This protein binds this small molecule.
Small molecule (SMILES): c1ccc2[nH]cnc2c1

Binding-site contacts:
Ligand atom N3 contacts residue THR190 of chain 1.B at 4.0 Å.
Ligand atom C7A contacts residue THR190 of chain 1.B at 3.4 Å.
Ligand atom N1 contacts residue GLY189 of chain 1.B at 3.7 Å.
Ligand atom C6 contacts residue LEU166 of chain 1.B at 3.6 Å (hydrophobic).
Ligand atom C5 contacts residue PHE306 of chain 1.B at 3.7 Å (hydrophobic).
Ligand atom C3A contacts residue THR190 of chain 1.B at 3.5 Å.
Ligand atom C6 contacts residue GLY232 of chain 1.B at 3.8 Å.
Ligand atom C3A contacts residue 0JO1 of chain 1.D at 4.2 Å.
Ligand atom C6 contacts residue PHE306 of chain 1.B at 3.7 Å (hydrophobic).
Ligand atom C4 contacts residue LEU166 of chain 1.B at 3.9 Å (hydrophobic).
Ligand atom C7 contacts residue GLY232 of chain 1.B at 3.8 Å.
Ligand atom N1 contacts residue LYS87 of chain 1.B at 3.1 Å (salt-bridge).
Ligand atom C4 contacts residue THR190 of chain 1.B at 3.5 Å.
Ligand atom N3 contacts residue GLY189 of chain 1.B at 3.8 Å.
Ligand atom C5 contacts residue CYS170 of chain 1.B at 4.2 Å (hydrophobic).
Ligand atom C7 contacts residue GLY303 of chain 1.B at 4.2 Å.
Ligand atom C2 contacts residue GLY189 of chain 1.B at 3.3 Å.
Ligand atom C6 contacts residue GLY233 of chain 1.B at 3.5 Å.
Ligand atom C2 contacts residue 0JO1 of chain 1.D at 3.5 Å.
Ligand atom C2 contacts residue HIS115 of chain 1.B at 4.2 Å.
Ligand atom C3A contacts residue GLU109 of chain 1.B at 3.6 Å.
Ligand atom C7 contacts residue 0JO1 of chain 1.D at 4.1 Å.
Ligand atom C2 contacts residue GLU109 of chain 1.B at 3.7 Å.
Ligand atom C2 contacts residue LYS87 of chain 1.B at 3.6 Å.
Ligand atom C6 contacts residue THR190 of chain 1.B at 3.8 Å.
Ligand atom C5 contacts residue THR190 of chain 1.B at 3.7 Å.
Ligand atom C2 contacts residue THR190 of chain 1.B at 4.0 Å.
Ligand atom C7A contacts residue 0JO1 of chain 1.D at 3.6 Å.
Ligand atom C4 contacts residue GLU109 of chain 1.B at 4.0 Å.
Ligand atom N1 contacts residue 0JO1 of chain 1.D at 3.1 Å.
Ligand atom C7 contacts residue THR190 of chain 1.B at 3.7 Å.
Ligand atom N1 contacts residue THR190 of chain 1.B at 3.6 Å.
Ligand atom C7 contacts residue LEU166 of chain 1.B at 3.7 Å (hydrophobic).
Ligand atom C7 contacts residue GLY233 of chain 1.B at 3.4 Å.
Ligand atom C5 contacts residue LEU166 of chain 1.B at 3.7 Å (hydrophobic).
Ligand atom C7A contacts residue LEU166 of chain 1.B at 3.9 Å (hydrophobic).
Ligand atom C4 contacts residue CYS170 of chain 1.B at 3.8 Å (hydrophobic).
Ligand atom C3A contacts residue LEU166 of chain 1.B at 4.0 Å (hydrophobic).
Ligand atom N3 contacts residue 0JO1 of chain 1.D at 4.2 Å.
Ligand atom N3 contacts residue GLU109 of chain 1.B at 2.7 Å (salt-bridge).

Sequence of chain 1.B:
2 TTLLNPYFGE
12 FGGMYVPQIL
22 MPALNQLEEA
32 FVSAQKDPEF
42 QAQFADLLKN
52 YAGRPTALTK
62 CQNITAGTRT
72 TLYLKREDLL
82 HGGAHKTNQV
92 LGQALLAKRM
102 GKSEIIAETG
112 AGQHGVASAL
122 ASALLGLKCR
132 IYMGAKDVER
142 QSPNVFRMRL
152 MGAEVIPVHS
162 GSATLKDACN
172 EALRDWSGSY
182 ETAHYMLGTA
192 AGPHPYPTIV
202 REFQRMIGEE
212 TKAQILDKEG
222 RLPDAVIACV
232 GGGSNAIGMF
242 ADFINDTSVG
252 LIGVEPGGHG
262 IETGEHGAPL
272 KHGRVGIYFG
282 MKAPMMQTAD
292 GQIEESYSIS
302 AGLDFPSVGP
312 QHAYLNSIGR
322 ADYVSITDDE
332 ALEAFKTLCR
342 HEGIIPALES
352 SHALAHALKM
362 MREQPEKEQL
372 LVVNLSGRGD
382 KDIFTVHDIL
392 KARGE